This small molecule binds to this protein.
Small molecule (SMILES): CC[C@H](C)[C@H](NC(=O)[C@H](CC(N)=O)NC(=O)[C@@H](N)CCCCN)C(=O)N[C@H](C(=O)N[C@H](C=O)CC(C)C)[C@@H](C)CC

Sequence of chain 1.A:
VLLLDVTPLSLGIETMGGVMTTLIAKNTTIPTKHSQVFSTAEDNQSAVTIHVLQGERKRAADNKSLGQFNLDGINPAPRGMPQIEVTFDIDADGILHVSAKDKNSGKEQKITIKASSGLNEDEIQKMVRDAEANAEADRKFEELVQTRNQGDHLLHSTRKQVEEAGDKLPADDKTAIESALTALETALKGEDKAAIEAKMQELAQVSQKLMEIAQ

Binding-site contacts:
Ligand atom N contacts residue THR49 of chain 1.A at 3.0 Å (h-bond).
Ligand atom CD contacts residue GLN45 of chain 1.A at 3.7 Å.
Ligand atom CG1 contacts residue SER39 of chain 1.A at 3.3 Å.
Ligand atom CD1 contacts residue GLN36 of chain 1.A at 3.6 Å.
Ligand atom CE contacts residue GLN45 of chain 1.A at 3.9 Å.
Ligand atom CG2 contacts residue GLU14 of chain 1.A at 3.6 Å.
Ligand atom CB contacts residue SER39 of chain 1.A at 3.8 Å.
Ligand atom CG2 contacts residue MET16 of chain 1.A at 3.5 Å (hydrophobic).
Ligand atom O contacts residue MET16 of chain 1.A at 2.9 Å (h-bond).
Ligand atom CG1 contacts residue THR40 of chain 1.A at 3.7 Å.
Ligand atom O contacts residue THR49 of chain 1.A at 2.6 Å (h-bond).
Ligand atom O contacts residue VAL48 of chain 1.A at 3.2 Å.
Ligand atom C contacts residue GLN45 of chain 1.A at 3.7 Å.
Ligand atom CB contacts residue ALA41 of chain 1.A at 3.7 Å (hydrophobic).
Ligand atom O contacts residue GLN45 of chain 1.A at 2.6 Å (h-bond).
Ligand atom C contacts residue THR49 of chain 1.A at 3.6 Å.
Ligand atom CA contacts residue SER39 of chain 1.A at 3.4 Å.
Ligand atom CG2 contacts residue THR49 of chain 1.A at 3.8 Å.
Ligand atom C contacts residue GLN45 of chain 1.A at 3.8 Å.
Ligand atom CG1 contacts residue PHE38 of chain 1.A at 3.4 Å (hydrophobic).
Ligand atom CB contacts residue GLN45 of chain 1.A at 3.3 Å.
Ligand atom CB contacts residue ALA47 of chain 1.A at 3.4 Å (hydrophobic).
Ligand atom O contacts residue SER39 of chain 1.A at 2.7 Å (h-bond).
Ligand atom CE contacts residue GLU42 of chain 1.A at 3.8 Å.
Ligand atom N contacts residue SER39 of chain 1.A at 3.1 Å (h-bond).
Ligand atom O contacts residue THR15 of chain 1.A at 3.5 Å.
Ligand atom CD1 contacts residue ILE50 of chain 1.A at 3.8 Å (hydrophobic).
Ligand atom NZ contacts residue GLU42 of chain 1.A at 3.0 Å.
Ligand atom CA contacts residue THR49 of chain 1.A at 3.8 Å.
Ligand atom CG2 contacts residue ALA41 of chain 1.A at 3.8 Å (hydrophobic).
Ligand atom N contacts residue ALA47 of chain 1.A at 3.8 Å.
Ligand atom CD contacts residue GLU42 of chain 1.A at 3.5 Å.
Ligand atom N contacts residue GLN45 of chain 1.A at 3.6 Å.
Ligand atom C contacts residue SER39 of chain 1.A at 3.7 Å.
Ligand atom CD1 contacts residue PHE38 of chain 1.A at 3.5 Å (hydrophobic).
Ligand atom O contacts residue VAL37 of chain 1.A at 4.0 Å.
Ligand atom C contacts residue ALA41 of chain 1.A at 3.8 Å (hydrophobic).
Ligand atom CD1 contacts residue VAL37 of chain 1.A at 3.8 Å (hydrophobic).
Ligand atom O contacts residue PHE38 of chain 1.A at 3.0 Å.
Ligand atom O contacts residue ALA41 of chain 1.A at 3.5 Å (h-bond).